This protein binds this small molecule.
Small molecule (SMILES): CC(C)[C@H](NC(=O)[C@H](CCC(=O)O)NC(=O)[C@H](CCC(N)=O)NC(=O)[C@H](CO)NC(=O)[C@H](C)NC(=O)[C@@H](N)CCC(N)=O)C(=O)N[C@@H](CCCCN)C(=O)N[C@@H](CC(N)=O)C(=O)N[C@@H](CC1=c2ccccc2=NC1)C(=O)O

Binding-site contacts:
Ligand atom ND2 contacts residue THR73 of chain 1.C at 3.3 Å (h-bond).
Ligand atom CD1 contacts residue ASN77 of chain 1.C at 3.5 Å.
Ligand atom OD1 contacts residue GLU76 of chain 1.C at 2.9 Å (salt-bridge).
Ligand atom CA contacts residue TYR171 of chain 1.C at 3.5 Å (hydrophobic).
Ligand atom CB contacts residue TRP167 of chain 1.C at 3.5 Å (hydrophobic).
Ligand atom CA contacts residue ASN77 of chain 1.C at 3.3 Å.
Ligand atom NZ contacts residue ARG97 of chain 1.C at 3.5 Å (salt-bridge).
Ligand atom N contacts residue TYR171 of chain 1.C at 2.6 Å (h-bond).
Ligand atom OE1 contacts residue TRP167 of chain 1.C at 3.4 Å (h-bond).
Ligand atom CD contacts residue TRP167 of chain 1.C at 3.4 Å (hydrophobic).
Ligand atom CD contacts residue TRP147 of chain 1.C at 3.3 Å (hydrophobic).
Ligand atom CD contacts residue VAL152 of chain 1.C at 3.3 Å (hydrophobic).
Ligand atom ND2 contacts residue ASN77 of chain 1.C at 2.7 Å (h-bond).
Ligand atom N contacts residue GLU63 of chain 1.C at 2.9 Å (salt-bridge).
Ligand atom O contacts residue TYR159 of chain 1.C at 2.6 Å (h-bond).
Ligand atom O contacts residue TYR84 of chain 1.C at 3.3 Å (h-bond).
Ligand atom N contacts residue TYR99 of chain 1.C at 2.9 Å (h-bond).
Ligand atom ND2 contacts residue GLU76 of chain 1.C at 2.9 Å (salt-bridge).
Ligand atom N contacts residue TYR7 of chain 1.C at 3.1 Å (h-bond).
Ligand atom O contacts residue TRP147 of chain 1.C at 2.8 Å (h-bond).
Ligand atom OXT contacts residue TYR84 of chain 1.C at 2.5 Å (h-bond).
Ligand atom CG contacts residue GLU76 of chain 1.C at 3.3 Å.
Ligand atom O contacts residue THR73 of chain 1.C at 3.5 Å.
Ligand atom OE2 contacts residue ARG97 of chain 1.C at 2.8 Å (salt-bridge).
Ligand atom C contacts residue THR143 of chain 1.C at 3.4 Å.
Ligand atom CG contacts residue THR73 of chain 1.C at 3.5 Å.
Ligand atom CE contacts residue TRP147 of chain 1.C at 3.4 Å (hydrophobic).
Ligand atom O contacts residue ASN66 of chain 1.C at 3.0 Å (h-bond).
Ligand atom C contacts residue TYR7 of chain 1.C at 3.2 Å (hydrophobic).
Ligand atom N contacts residue ASN77 of chain 1.C at 2.9 Å (h-bond).
Ligand atom N contacts residue TYR7 of chain 1.C at 2.9 Å (h-bond).
Ligand atom CA contacts residue TYR7 of chain 1.C at 3.2 Å (hydrophobic).
Ligand atom C contacts residue TYR84 of chain 1.C at 3.3 Å (hydrophobic).
Ligand atom OE2 contacts residue TYR74 of chain 1.C at 3.0 Å (h-bond).
Ligand atom CG contacts residue GLU63 of chain 1.C at 3.0 Å.
Ligand atom CZ2 contacts residue ILE95 of chain 1.C at 3.4 Å (hydrophobic).
Ligand atom NE2 contacts residue TRP167 of chain 1.C at 3.4 Å.
Ligand atom OXT contacts residue THR143 of chain 1.C at 2.5 Å (h-bond).
Ligand atom CB contacts residue TYR99 of chain 1.C at 3.4 Å (hydrophobic).
Ligand atom CA contacts residue ASN66 of chain 1.C at 3.4 Å.

Sequence of chain 1.C:
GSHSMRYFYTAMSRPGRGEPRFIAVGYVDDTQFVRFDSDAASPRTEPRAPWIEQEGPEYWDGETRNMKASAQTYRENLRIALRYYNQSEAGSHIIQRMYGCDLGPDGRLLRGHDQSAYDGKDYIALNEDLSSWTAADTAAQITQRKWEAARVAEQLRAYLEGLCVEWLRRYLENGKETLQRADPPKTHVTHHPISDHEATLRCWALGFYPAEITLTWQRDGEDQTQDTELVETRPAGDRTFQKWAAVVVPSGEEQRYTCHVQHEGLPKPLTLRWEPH